Sequence of chain 1.B:
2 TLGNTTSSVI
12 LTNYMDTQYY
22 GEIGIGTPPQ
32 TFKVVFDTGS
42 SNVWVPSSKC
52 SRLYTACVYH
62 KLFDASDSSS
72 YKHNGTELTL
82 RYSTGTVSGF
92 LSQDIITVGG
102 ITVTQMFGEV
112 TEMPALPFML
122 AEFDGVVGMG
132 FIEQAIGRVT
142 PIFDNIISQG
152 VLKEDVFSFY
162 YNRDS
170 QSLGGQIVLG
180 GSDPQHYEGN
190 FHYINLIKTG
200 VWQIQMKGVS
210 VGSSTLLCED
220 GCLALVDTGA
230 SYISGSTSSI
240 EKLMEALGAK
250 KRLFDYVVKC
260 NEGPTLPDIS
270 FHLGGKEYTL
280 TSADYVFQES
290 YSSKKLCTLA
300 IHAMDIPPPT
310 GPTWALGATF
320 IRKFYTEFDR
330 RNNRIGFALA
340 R

A small-molecule ligand and the protein it binds are described below.
Small molecule (SMILES): CC(=O)N[C@@H]1[C@@H](O)[C@H](O)[C@@H](CO)O[C@H]1O

Binding-site contacts:
Ligand atom O5 contacts residue ASN75 of chain 1.B at 2.3 Å (h-bond).
Ligand atom C2 contacts residue ASN75 of chain 1.B at 2.5 Å.
Ligand atom N2 contacts residue THR77 of chain 1.B at 4.3 Å.
Ligand atom O5 contacts residue MET107 of chain 1.B at 4.5 Å.
Ligand atom C3 contacts residue ASN75 of chain 1.B at 3.8 Å.
Ligand atom O7 contacts residue ASN75 of chain 1.B at 3.4 Å (h-bond).
Ligand atom O7 contacts residue HIS74 of chain 1.B at 4.3 Å.
Ligand atom N2 contacts residue ASN75 of chain 1.B at 2.9 Å (h-bond).
Ligand atom C1 contacts residue THR77 of chain 1.B at 4.0 Å.
Ligand atom C8 contacts residue ASN75 of chain 1.B at 3.4 Å.
Ligand atom C7 contacts residue ASN75 of chain 1.B at 3.4 Å.
Ligand atom C1 contacts residue ASN75 of chain 1.B at 1.4 Å.
Ligand atom C4 contacts residue ASN75 of chain 1.B at 4.2 Å.
Ligand atom C5 contacts residue ASN75 of chain 1.B at 3.6 Å.